Sequence of chain 1.A:
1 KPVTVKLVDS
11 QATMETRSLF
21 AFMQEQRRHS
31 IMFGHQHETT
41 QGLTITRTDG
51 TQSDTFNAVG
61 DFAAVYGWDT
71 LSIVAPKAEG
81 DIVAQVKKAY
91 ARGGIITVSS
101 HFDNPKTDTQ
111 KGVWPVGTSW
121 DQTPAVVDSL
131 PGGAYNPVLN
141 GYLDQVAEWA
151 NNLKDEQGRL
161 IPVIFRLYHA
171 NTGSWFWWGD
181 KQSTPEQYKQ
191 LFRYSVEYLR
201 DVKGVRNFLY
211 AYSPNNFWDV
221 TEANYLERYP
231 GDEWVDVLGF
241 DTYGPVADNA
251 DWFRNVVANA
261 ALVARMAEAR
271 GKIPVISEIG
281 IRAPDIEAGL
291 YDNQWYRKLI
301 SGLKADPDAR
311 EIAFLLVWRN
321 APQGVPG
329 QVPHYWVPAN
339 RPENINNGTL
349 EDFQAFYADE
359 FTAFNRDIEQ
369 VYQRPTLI

Binding-site contacts:
Ligand atom C6 contacts residue MAF1 of chain 1.B at 2.9 Å.
Ligand atom O21 contacts residue TRP120 of chain 1.A at 3.6 Å (h-bond).
Ligand atom N2 contacts residue MAF1 of chain 1.B at 4.2 Å.
Ligand atom O22 contacts residue TRP120 of chain 1.A at 3.3 Å (h-bond).
Ligand atom C5 contacts residue TYR243 of chain 1.A at 4.0 Å (hydrophobic).
Ligand atom O41 contacts residue TRP175 of chain 1.A at 4.2 Å.
Ligand atom C2 contacts residue MAF1 of chain 1.B at 3.7 Å.
Ligand atom C1 contacts residue TRP175 of chain 1.A at 4.3 Å (hydrophobic).
Ligand atom N4 contacts residue TRP175 of chain 1.A at 3.8 Å.
Ligand atom C6 contacts residue TYR243 of chain 1.A at 3.7 Å (hydrophobic).
Ligand atom O42 contacts residue TRP175 of chain 1.A at 3.6 Å.
Ligand atom C3 contacts residue TRP175 of chain 1.A at 3.5 Å (hydrophobic).
Ligand atom O22 contacts residue TRP175 of chain 1.A at 4.0 Å.
Ligand atom N2 contacts residue TRP120 of chain 1.A at 3.9 Å.
Ligand atom N2 contacts residue TRP175 of chain 1.A at 3.5 Å (h-bond).
Ligand atom C1 contacts residue MAF1 of chain 1.B at 2.8 Å.
Ligand atom O22 contacts residue PHE176 of chain 1.A at 3.9 Å.
Ligand atom O21 contacts residue TRP175 of chain 1.A at 3.1 Å.
Ligand atom C5 contacts residue TRP175 of chain 1.A at 4.3 Å (hydrophobic).
Ligand atom C3 contacts residue MAF1 of chain 1.B at 4.5 Å.
Ligand atom O22 contacts residue MAF1 of chain 1.B at 3.1 Å (h-bond).
Ligand atom C4 contacts residue TRP175 of chain 1.A at 3.8 Å (hydrophobic).
Ligand atom C5 contacts residue MAF1 of chain 1.B at 3.9 Å.
Ligand atom C2 contacts residue TRP175 of chain 1.A at 3.6 Å (hydrophobic).

The small molecule below binds the protein below.
Small molecule (SMILES): O=[N+]([O-])c1cccc([N+](=O)[O-])c1